Sequence of chain 1.A:
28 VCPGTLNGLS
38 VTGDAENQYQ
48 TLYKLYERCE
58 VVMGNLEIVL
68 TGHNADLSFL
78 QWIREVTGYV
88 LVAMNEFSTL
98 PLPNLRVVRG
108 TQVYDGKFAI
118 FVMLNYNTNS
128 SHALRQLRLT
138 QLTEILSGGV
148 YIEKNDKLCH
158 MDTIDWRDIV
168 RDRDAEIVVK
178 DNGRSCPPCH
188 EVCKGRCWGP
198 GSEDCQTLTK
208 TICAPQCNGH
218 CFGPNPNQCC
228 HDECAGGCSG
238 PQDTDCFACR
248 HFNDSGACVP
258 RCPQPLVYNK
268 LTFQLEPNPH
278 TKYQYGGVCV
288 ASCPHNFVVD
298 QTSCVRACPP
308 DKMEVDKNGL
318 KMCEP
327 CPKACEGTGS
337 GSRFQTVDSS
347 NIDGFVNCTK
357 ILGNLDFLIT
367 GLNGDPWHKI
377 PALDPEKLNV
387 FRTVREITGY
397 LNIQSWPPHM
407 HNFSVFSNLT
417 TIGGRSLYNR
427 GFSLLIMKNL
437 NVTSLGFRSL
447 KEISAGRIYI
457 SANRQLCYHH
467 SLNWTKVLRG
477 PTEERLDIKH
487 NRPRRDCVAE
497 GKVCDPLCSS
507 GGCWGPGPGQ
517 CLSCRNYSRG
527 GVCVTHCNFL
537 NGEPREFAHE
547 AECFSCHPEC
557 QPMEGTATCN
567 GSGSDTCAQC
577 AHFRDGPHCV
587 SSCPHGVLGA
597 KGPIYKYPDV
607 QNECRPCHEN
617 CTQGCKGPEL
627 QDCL

This protein binds this small molecule.
Small molecule (SMILES): CC(=O)N[C@@H]1[C@@H](O)[C@H](O)[C@@H](CO)O[C@H]1O

Binding-site contacts:
Ligand atom C1 contacts residue ASN408 of chain 1.A at 1.5 Å.
Ligand atom O7 contacts residue ASN408 of chain 1.A at 3.6 Å.
Ligand atom N2 contacts residue ASN408 of chain 1.A at 2.9 Å (h-bond).
Ligand atom C8 contacts residue PRO512 of chain 1.A at 4.5 Å (hydrophobic).
Ligand atom C4 contacts residue ASN408 of chain 1.A at 4.3 Å.
Ligand atom C3 contacts residue ASN408 of chain 1.A at 3.9 Å.
Ligand atom C5 contacts residue ASN408 of chain 1.A at 3.8 Å.
Ligand atom O5 contacts residue HIS407 of chain 1.A at 4.0 Å.
Ligand atom C1 contacts residue SER410 of chain 1.A at 4.3 Å.
Ligand atom C2 contacts residue ASN408 of chain 1.A at 2.5 Å.
Ligand atom O5 contacts residue ASN408 of chain 1.A at 2.4 Å (h-bond).
Ligand atom C8 contacts residue GLN516 of chain 1.A at 3.4 Å.
Ligand atom C6 contacts residue HIS405 of chain 1.A at 4.2 Å.
Ligand atom C7 contacts residue ASN408 of chain 1.A at 3.4 Å.